A small-molecule ligand and the protein it binds are described below.
Small molecule (SMILES): COc1cc(Nc2cc(-n3c(C)cc4c3CC(C)(C)CC4=O)ccc2C(N)=O)cc(OC)c1OC

Sequence of chain 1.A:
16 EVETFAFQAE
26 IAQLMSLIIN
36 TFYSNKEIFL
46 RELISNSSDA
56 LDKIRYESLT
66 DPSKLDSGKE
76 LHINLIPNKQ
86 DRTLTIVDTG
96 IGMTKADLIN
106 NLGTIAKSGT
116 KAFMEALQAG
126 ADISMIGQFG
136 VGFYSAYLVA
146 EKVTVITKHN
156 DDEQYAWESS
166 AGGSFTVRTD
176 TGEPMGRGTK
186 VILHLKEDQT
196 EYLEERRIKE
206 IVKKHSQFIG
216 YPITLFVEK

Binding-site contacts:
Ligand atom C10 contacts residue LEU107 of chain 1.A at 3.9 Å (hydrophobic).
Ligand atom O30 contacts residue LYS58 of chain 1.A at 2.9 Å (salt-bridge).
Ligand atom C28 contacts residue LYS58 of chain 1.A at 3.8 Å.
Ligand atom C15 contacts residue PHE138 of chain 1.A at 3.8 Å (hydrophobic).
Ligand atom N22 contacts residue SER52 of chain 1.A at 3.7 Å.
Ligand atom C8 contacts residue LEU103 of chain 1.A at 3.8 Å (hydrophobic).
Ligand atom C15 contacts residue ASN51 of chain 1.A at 3.7 Å.
Ligand atom C20 contacts residue ALA55 of chain 1.A at 3.9 Å (hydrophobic).
Ligand atom O21 contacts residue THR184 of chain 1.A at 3.2 Å (h-bond).
Ligand atom N22 contacts residue THR184 of chain 1.A at 3.9 Å.
Ligand atom O21 contacts residue ALA55 of chain 1.A at 3.3 Å.
Ligand atom C29 contacts residue MET98 of chain 1.A at 4.0 Å (hydrophobic).
Ligand atom C8 contacts residue LEU107 of chain 1.A at 3.8 Å (hydrophobic).
Ligand atom O21 contacts residue ASP93 of chain 1.A at 4.0 Å.
Ligand atom C16 contacts residue ASN51 of chain 1.A at 3.7 Å.
Ligand atom C33 contacts residue LYS58 of chain 1.A at 3.4 Å.
Ligand atom C20 contacts residue ASP93 of chain 1.A at 3.8 Å.
Ligand atom C19 contacts residue MET98 of chain 1.A at 3.7 Å (hydrophobic).
Ligand atom C7 contacts residue TRP162 of chain 1.A at 3.5 Å (hydrophobic).
Ligand atom C19 contacts residue LEU107 of chain 1.A at 3.7 Å (hydrophobic).
Ligand atom N22 contacts residue ASP93 of chain 1.A at 2.8 Å (salt-bridge).
Ligand atom C27 contacts residue LYS58 of chain 1.A at 3.8 Å.
Ligand atom C17 contacts residue MET98 of chain 1.A at 3.8 Å (hydrophobic).
Ligand atom C5 contacts residue TYR139 of chain 1.A at 3.4 Å (hydrophobic).
Ligand atom O30 contacts residue ILE96 of chain 1.A at 4.0 Å.
Ligand atom C1 contacts residue PHE138 of chain 1.A at 4.0 Å (hydrophobic).
Ligand atom C31 contacts residue LYS58 of chain 1.A at 3.7 Å.
Ligand atom C20 contacts residue THR184 of chain 1.A at 3.8 Å.
Ligand atom C2 contacts residue PHE138 of chain 1.A at 3.9 Å (hydrophobic).
Ligand atom O32 contacts residue LYS58 of chain 1.A at 3.0 Å (salt-bridge).
Ligand atom N23 contacts residue MET98 of chain 1.A at 3.9 Å.
Ligand atom C35 contacts residue ASP54 of chain 1.A at 3.8 Å.
Ligand atom C31 contacts residue GLY97 of chain 1.A at 3.4 Å.
Ligand atom C18 contacts residue MET98 of chain 1.A at 3.7 Å (hydrophobic).
Ligand atom C31 contacts residue ASP102 of chain 1.A at 3.3 Å.
Ligand atom C5 contacts residue PHE138 of chain 1.A at 3.8 Å (hydrophobic).
Ligand atom O9 contacts residue TYR139 of chain 1.A at 2.7 Å (h-bond).
Ligand atom C29 contacts residue ILE96 of chain 1.A at 3.8 Å (hydrophobic).
Ligand atom C4 contacts residue TYR139 of chain 1.A at 3.3 Å (hydrophobic).
Ligand atom C28 contacts residue ILE96 of chain 1.A at 3.9 Å (hydrophobic).